Sequence of chain 1.F:
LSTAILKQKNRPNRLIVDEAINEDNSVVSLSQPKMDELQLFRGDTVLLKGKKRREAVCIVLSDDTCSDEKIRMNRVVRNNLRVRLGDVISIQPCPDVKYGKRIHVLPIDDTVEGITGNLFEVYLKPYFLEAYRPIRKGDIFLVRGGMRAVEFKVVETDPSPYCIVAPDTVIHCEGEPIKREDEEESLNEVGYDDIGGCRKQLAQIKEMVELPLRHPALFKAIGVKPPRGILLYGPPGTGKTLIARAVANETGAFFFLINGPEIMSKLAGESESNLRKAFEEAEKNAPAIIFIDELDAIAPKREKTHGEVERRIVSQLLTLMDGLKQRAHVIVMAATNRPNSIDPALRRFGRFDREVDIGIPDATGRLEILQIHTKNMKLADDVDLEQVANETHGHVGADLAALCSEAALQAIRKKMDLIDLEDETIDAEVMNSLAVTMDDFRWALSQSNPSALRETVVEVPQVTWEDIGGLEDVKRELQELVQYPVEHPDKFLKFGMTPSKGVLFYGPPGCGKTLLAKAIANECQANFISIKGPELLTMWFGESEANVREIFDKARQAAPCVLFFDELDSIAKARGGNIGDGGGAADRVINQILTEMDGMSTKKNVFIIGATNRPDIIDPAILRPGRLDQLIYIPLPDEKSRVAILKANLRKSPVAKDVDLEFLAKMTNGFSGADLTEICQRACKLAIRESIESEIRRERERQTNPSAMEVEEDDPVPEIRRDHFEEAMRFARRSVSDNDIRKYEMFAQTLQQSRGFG

Sequence of chain 1.E:
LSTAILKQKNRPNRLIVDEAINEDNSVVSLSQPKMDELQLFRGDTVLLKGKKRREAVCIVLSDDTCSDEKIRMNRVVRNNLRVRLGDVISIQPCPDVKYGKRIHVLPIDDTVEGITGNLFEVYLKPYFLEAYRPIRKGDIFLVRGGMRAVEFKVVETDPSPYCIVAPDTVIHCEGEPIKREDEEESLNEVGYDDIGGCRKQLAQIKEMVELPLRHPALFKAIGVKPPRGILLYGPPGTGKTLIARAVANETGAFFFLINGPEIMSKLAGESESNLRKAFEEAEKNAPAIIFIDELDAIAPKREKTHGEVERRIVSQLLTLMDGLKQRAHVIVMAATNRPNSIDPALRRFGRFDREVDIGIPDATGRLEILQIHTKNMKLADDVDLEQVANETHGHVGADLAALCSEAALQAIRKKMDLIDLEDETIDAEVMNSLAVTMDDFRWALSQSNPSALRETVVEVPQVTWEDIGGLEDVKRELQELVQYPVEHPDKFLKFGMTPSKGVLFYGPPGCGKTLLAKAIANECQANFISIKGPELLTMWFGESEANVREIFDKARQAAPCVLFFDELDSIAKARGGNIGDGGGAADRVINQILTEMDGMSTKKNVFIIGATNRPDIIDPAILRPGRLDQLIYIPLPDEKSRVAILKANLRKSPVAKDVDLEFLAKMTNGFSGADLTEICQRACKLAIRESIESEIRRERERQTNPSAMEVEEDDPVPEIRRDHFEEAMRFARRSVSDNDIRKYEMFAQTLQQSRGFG

This protein binds this small molecule.
Small molecule (SMILES): Nc1ncnc2c1ncn2[C@@H]1O[C@H](COP(=O)(O)OP(=O)(O)OP(O)(O)=S)[C@@H](O)[C@H]1O

Binding-site contacts:
Ligand atom C8 contacts residue GLY523 of chain 1.E at 3.6 Å.
Ligand atom O2A contacts residue THR525 of chain 1.E at 3.3 Å (h-bond).
Ligand atom N6 contacts residue ILE656 of chain 1.E at 3.8 Å.
Ligand atom N1 contacts residue ILE479 of chain 1.E at 3.5 Å.
Ligand atom O2B contacts residue CYS522 of chain 1.E at 3.8 Å.
Ligand atom C8 contacts residue GLY684 of chain 1.E at 3.8 Å.
Ligand atom O3G contacts residue ARG766 of chain 1.F at 2.5 Å (salt-bridge).
Ligand atom O3' contacts residue THR688 of chain 1.E at 4.0 Å.
Ligand atom N6 contacts residue GLY480 of chain 1.E at 2.8 Å (h-bond).
Ligand atom C6 contacts residue GLY480 of chain 1.E at 3.7 Å.
Ligand atom O1B contacts residue MG1 of chain 1.Z at 2.3 Å.
Ligand atom C2 contacts residue ASP478 of chain 1.E at 3.2 Å.
Ligand atom N6 contacts residue ILE479 of chain 1.E at 3.5 Å.
Ligand atom O1A contacts residue MG1 of chain 1.Z at 3.1 Å.
Ligand atom O2B contacts residue LYS524 of chain 1.E at 3.3 Å (salt-bridge).
Ligand atom C8 contacts residue GLY521 of chain 1.E at 3.5 Å.
Ligand atom C2' contacts residue LEU526 of chain 1.E at 3.7 Å (hydrophobic).
Ligand atom O4' contacts residue ALA685 of chain 1.E at 3.7 Å.
Ligand atom N3 contacts residue LEU526 of chain 1.E at 3.9 Å.
Ligand atom O2B contacts residue GLY523 of chain 1.E at 3.4 Å (h-bond).
Ligand atom O2A contacts residue GLY523 of chain 1.E at 3.2 Å.
Ligand atom PG contacts residue ARG766 of chain 1.F at 3.2 Å.
Ligand atom O2A contacts residue LYS524 of chain 1.E at 3.0 Å (salt-bridge).
Ligand atom O3B contacts residue GLY521 of chain 1.E at 3.2 Å (h-bond).
Ligand atom O2G contacts residue ARG635 of chain 1.F at 3.6 Å.
Ligand atom N7 contacts residue GLY523 of chain 1.E at 3.4 Å.
Ligand atom N1 contacts residue ASP478 of chain 1.E at 3.5 Å (salt-bridge).
Ligand atom S1G contacts residue GLY521 of chain 1.E at 3.9 Å.
Ligand atom O1A contacts residue THR525 of chain 1.E at 3.5 Å (h-bond).
Ligand atom S1G contacts residue ARG766 of chain 1.F at 2.7 Å (salt-bridge).
Ligand atom C4 contacts residue LEU526 of chain 1.E at 3.9 Å (hydrophobic).
Ligand atom S1G contacts residue ARG635 of chain 1.F at 3.8 Å.
Ligand atom PB contacts residue MG1 of chain 1.Z at 3.7 Å.
Ligand atom N7 contacts residue CYS522 of chain 1.E at 3.4 Å (h-bond).
Ligand atom N1 contacts residue GLY480 of chain 1.E at 3.1 Å (h-bond).
Ligand atom C6 contacts residue ILE656 of chain 1.E at 3.8 Å (hydrophobic).
Ligand atom O2G contacts residue MG1 of chain 1.Z at 3.1 Å.
Ligand atom O3G contacts residue ASN624 of chain 1.E at 3.9 Å.
Ligand atom O4' contacts residue GLY684 of chain 1.E at 3.9 Å.
Ligand atom O1B contacts residue THR525 of chain 1.E at 3.4 Å (h-bond).